Binding-site contacts:
Ligand atom O7 contacts residue ASN277 of chain 1.A at 4.5 Å.
Ligand atom C1 contacts residue ASN279 of chain 1.A at 1.4 Å.
Ligand atom C5 contacts residue ASN279 of chain 1.A at 3.7 Å.
Ligand atom C5 contacts residue LYS555 of chain 1.B at 3.9 Å.
Ligand atom N2 contacts residue ASN279 of chain 1.A at 2.9 Å (h-bond).
Ligand atom N2 contacts residue GLU278 of chain 1.A at 3.7 Å.
Ligand atom C8 contacts residue GLU278 of chain 1.A at 3.8 Å.
Ligand atom O6 contacts residue LYS555 of chain 1.B at 4.0 Å.
Ligand atom C2 contacts residue ASN279 of chain 1.A at 2.5 Å.
Ligand atom C7 contacts residue ASN277 of chain 1.A at 4.0 Å.
Ligand atom C7 contacts residue ASN279 of chain 1.A at 3.6 Å.
Ligand atom O5 contacts residue LYS555 of chain 1.B at 3.3 Å.
Ligand atom O5 contacts residue ASN279 of chain 1.A at 2.4 Å (h-bond).
Ligand atom C7 contacts residue GLU278 of chain 1.A at 4.3 Å.
Ligand atom C4 contacts residue ASN279 of chain 1.A at 4.2 Å.
Ligand atom C1 contacts residue LYS555 of chain 1.B at 3.8 Å.
Ligand atom O7 contacts residue ASN279 of chain 1.A at 3.9 Å.
Ligand atom C6 contacts residue LYS555 of chain 1.B at 4.0 Å.
Ligand atom C8 contacts residue ASN277 of chain 1.A at 3.4 Å.
Ligand atom C3 contacts residue ASN279 of chain 1.A at 3.8 Å.

The protein below binds the small molecule below.
Small molecule (SMILES): CC(=O)N[C@@H]1[C@@H](O)[C@H](O)[C@@H](CO)O[C@H]1O

Sequence of chain 1.A:
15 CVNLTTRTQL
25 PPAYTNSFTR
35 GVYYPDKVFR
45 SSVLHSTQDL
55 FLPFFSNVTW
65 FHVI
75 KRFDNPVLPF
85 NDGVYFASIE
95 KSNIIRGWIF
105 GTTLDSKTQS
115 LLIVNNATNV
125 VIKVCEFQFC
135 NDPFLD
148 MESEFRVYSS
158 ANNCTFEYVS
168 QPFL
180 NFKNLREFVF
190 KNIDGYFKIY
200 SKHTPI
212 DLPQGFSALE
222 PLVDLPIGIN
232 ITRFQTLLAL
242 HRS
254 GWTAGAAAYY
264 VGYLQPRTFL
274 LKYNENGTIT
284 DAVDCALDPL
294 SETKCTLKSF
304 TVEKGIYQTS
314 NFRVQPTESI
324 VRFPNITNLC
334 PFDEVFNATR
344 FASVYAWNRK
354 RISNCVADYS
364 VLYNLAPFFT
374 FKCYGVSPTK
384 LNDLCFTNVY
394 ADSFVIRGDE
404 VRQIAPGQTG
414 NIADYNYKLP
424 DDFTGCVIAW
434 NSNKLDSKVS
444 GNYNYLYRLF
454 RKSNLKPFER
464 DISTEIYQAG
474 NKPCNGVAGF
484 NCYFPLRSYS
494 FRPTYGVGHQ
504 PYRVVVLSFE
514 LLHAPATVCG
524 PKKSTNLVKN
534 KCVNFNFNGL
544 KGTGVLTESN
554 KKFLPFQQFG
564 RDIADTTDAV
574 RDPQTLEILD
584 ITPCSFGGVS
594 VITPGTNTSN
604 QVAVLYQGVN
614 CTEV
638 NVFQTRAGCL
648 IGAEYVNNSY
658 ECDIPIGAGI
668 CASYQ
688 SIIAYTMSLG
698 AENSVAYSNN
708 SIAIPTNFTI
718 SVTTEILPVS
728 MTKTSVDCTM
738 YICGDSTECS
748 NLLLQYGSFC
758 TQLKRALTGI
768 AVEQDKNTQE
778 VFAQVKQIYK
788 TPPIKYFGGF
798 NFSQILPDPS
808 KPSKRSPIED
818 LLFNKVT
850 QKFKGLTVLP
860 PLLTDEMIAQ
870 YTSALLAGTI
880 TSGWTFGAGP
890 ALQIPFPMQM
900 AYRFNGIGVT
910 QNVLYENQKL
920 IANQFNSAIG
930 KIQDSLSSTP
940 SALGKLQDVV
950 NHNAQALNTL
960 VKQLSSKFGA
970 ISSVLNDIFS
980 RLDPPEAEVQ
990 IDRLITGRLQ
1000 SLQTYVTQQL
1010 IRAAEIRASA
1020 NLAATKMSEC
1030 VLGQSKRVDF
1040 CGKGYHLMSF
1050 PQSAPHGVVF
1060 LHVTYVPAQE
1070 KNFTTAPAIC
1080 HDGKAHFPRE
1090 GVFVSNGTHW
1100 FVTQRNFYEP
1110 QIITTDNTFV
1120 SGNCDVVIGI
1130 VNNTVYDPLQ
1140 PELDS

Sequence of chain 1.B:
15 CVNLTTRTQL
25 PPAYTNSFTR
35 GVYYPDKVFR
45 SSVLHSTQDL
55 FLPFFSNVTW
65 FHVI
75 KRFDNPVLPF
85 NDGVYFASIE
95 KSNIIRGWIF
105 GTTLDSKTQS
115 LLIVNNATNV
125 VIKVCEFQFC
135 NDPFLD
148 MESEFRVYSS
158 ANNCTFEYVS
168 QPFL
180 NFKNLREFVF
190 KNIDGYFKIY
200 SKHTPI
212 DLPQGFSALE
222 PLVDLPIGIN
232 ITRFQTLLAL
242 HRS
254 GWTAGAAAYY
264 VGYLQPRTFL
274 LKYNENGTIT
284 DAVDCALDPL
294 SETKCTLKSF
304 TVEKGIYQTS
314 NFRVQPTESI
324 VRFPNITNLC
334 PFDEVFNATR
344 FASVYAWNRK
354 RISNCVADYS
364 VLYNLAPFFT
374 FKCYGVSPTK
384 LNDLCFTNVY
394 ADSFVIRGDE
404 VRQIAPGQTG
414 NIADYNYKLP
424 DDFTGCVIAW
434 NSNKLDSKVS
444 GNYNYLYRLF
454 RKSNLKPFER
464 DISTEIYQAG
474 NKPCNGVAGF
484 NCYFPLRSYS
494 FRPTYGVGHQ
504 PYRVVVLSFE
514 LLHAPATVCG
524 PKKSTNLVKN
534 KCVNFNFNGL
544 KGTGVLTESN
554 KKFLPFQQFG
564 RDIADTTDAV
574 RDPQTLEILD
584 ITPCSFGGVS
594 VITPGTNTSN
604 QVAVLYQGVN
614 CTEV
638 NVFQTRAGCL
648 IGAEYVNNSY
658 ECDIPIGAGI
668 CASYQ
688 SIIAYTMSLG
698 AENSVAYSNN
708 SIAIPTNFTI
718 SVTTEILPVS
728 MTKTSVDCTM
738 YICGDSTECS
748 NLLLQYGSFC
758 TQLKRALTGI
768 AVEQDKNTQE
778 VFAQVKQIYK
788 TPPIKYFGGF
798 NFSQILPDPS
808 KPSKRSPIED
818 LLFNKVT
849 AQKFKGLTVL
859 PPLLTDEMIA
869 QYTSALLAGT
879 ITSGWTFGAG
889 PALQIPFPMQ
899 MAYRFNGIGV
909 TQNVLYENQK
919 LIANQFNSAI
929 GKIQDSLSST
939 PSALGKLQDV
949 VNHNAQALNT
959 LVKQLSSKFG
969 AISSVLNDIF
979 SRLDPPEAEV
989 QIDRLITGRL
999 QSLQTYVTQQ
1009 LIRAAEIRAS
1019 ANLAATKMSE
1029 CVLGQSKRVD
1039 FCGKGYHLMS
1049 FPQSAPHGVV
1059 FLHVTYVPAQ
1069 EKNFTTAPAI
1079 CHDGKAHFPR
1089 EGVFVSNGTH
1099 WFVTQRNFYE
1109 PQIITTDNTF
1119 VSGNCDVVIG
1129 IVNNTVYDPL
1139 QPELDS